Sequence of chain 1.B:
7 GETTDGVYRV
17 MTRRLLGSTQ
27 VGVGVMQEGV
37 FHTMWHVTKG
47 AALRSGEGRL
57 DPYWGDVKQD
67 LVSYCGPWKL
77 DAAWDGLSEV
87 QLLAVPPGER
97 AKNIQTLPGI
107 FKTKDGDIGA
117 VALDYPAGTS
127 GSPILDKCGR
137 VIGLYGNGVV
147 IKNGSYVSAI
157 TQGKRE

Binding-site contacts:
Ligand atom C6 contacts residue TYR141 of chain 1.B at 4.0 Å (hydrophobic).
Ligand atom C5 contacts residue TYR141 of chain 1.B at 4.0 Å (hydrophobic).
Ligand atom C2 contacts residue TYR152 of chain 1.B at 4.3 Å (hydrophobic).
Ligand atom N3 contacts residue SER126 of chain 1.B at 4.2 Å.
Ligand atom C7 contacts residue ALA123 of chain 1.B at 4.1 Å (hydrophobic).
Ligand atom C7 contacts residue SER126 of chain 1.B at 3.1 Å.
Ligand atom C5 contacts residue TYR121 of chain 1.B at 3.2 Å (hydrophobic).
Ligand atom N3 contacts residue TYR152 of chain 1.B at 3.7 Å.
Ligand atom C6 contacts residue SER126 of chain 1.B at 3.6 Å.
Ligand atom C6 contacts residue TYR152 of chain 1.B at 3.5 Å (hydrophobic).
Ligand atom C contacts residue HIS42 of chain 1.B at 3.0 Å.
Ligand atom N2 contacts residue TYR152 of chain 1.B at 4.1 Å.
Ligand atom C6 contacts residue GLY142 of chain 1.B at 4.2 Å.
Ligand atom C1 contacts residue GLY142 of chain 1.B at 3.6 Å.
Ligand atom N3 contacts residue GLY142 of chain 1.B at 4.1 Å.
Ligand atom C4 contacts residue TYR152 of chain 1.B at 3.8 Å (hydrophobic).
Ligand atom C1 contacts residue HIS42 of chain 1.B at 3.6 Å.
Ligand atom C2 contacts residue ALA123 of chain 1.B at 4.3 Å (hydrophobic).
Ligand atom C contacts residue SER126 of chain 1.B at 3.8 Å.
Ligand atom C contacts residue ALA123 of chain 1.B at 3.7 Å (hydrophobic).
Ligand atom C3 contacts residue TYR152 of chain 1.B at 3.7 Å (hydrophobic).
Ligand atom C6 contacts residue PRO122 of chain 1.B at 4.4 Å (hydrophobic).
Ligand atom C6 contacts residue ALA123 of chain 1.B at 4.0 Å (hydrophobic).
Ligand atom N contacts residue ALA123 of chain 1.B at 4.3 Å.
Ligand atom C2 contacts residue GLY142 of chain 1.B at 4.2 Å.
Ligand atom C4 contacts residue TYR121 of chain 1.B at 3.7 Å (hydrophobic).
Ligand atom C7 contacts residue TYR152 of chain 1.B at 3.5 Å (hydrophobic).
Ligand atom C4 contacts residue ALA123 of chain 1.B at 4.3 Å (hydrophobic).
Ligand atom C5 contacts residue TYR152 of chain 1.B at 3.5 Å (hydrophobic).
Ligand atom N contacts residue HIS42 of chain 1.B at 3.5 Å (h-bond).
Ligand atom C1 contacts residue SER126 of chain 1.B at 4.3 Å.
Ligand atom C6 contacts residue TYR121 of chain 1.B at 4.2 Å (hydrophobic).
Ligand atom C3 contacts residue ALA123 of chain 1.B at 4.3 Å (hydrophobic).
Ligand atom N3 contacts residue ALA123 of chain 1.B at 4.2 Å.
Ligand atom C5 contacts residue ALA123 of chain 1.B at 4.1 Å (hydrophobic).
Ligand atom C5 contacts residue PRO122 of chain 1.B at 4.3 Å (hydrophobic).
Ligand atom C7 contacts residue GLY142 of chain 1.B at 3.5 Å.

The small molecule below binds the protein below.
Small molecule (SMILES): CNCc1nnc2ccccn12